Sequence of chain 1.D:
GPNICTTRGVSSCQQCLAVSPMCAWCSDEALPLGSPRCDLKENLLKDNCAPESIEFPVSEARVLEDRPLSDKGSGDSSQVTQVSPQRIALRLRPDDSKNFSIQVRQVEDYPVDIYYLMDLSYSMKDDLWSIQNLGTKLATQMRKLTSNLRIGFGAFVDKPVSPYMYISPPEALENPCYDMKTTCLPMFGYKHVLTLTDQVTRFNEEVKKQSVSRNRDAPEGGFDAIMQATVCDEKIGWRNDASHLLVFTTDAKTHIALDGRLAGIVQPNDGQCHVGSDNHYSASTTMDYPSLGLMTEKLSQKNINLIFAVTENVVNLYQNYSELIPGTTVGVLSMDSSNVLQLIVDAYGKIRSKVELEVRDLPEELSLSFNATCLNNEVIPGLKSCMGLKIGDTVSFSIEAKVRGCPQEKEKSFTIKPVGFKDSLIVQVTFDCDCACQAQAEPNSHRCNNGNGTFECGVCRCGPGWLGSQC

A small-molecule ligand and the protein it binds are described below.
Small molecule (SMILES): CC(=O)N[C@@H]1[C@@H](O)[C@H](O)[C@@H](CO)O[C@H]1O

Binding-site contacts:
Ligand atom O7 contacts residue PHE100 of chain 1.D at 3.9 Å.
Ligand atom C3 contacts residue ASN99 of chain 1.D at 3.7 Å.
Ligand atom O7 contacts residue SER101 of chain 1.D at 3.3 Å (h-bond).
Ligand atom C8 contacts residue ASN99 of chain 1.D at 3.4 Å.
Ligand atom C6 contacts residue NAG2 of chain 1.N at 3.6 Å.
Ligand atom C7 contacts residue PHE100 of chain 1.D at 3.8 Å (hydrophobic).
Ligand atom O6 contacts residue NAG2 of chain 1.N at 2.6 Å (h-bond).
Ligand atom N2 contacts residue ASN99 of chain 1.D at 3.0 Å (h-bond).
Ligand atom C4 contacts residue ASN99 of chain 1.D at 3.9 Å.
Ligand atom O7 contacts residue ASN99 of chain 1.D at 4.1 Å.
Ligand atom C1 contacts residue ASN99 of chain 1.D at 1.4 Å.
Ligand atom C5 contacts residue ASN99 of chain 1.D at 3.3 Å.
Ligand atom C8 contacts residue PHE100 of chain 1.D at 3.8 Å (hydrophobic).
Ligand atom O5 contacts residue ASN99 of chain 1.D at 1.9 Å (h-bond).
Ligand atom O6 contacts residue ASN99 of chain 1.D at 4.0 Å.
Ligand atom C8 contacts residue LYS98 of chain 1.D at 4.3 Å.
Ligand atom C1 contacts residue LYS98 of chain 1.D at 4.1 Å.
Ligand atom C6 contacts residue ASN99 of chain 1.D at 4.3 Å.
Ligand atom C7 contacts residue SER101 of chain 1.D at 4.4 Å.
Ligand atom C2 contacts residue LYS98 of chain 1.D at 4.5 Å.
Ligand atom C7 contacts residue LYS98 of chain 1.D at 4.5 Å.
Ligand atom C2 contacts residue ASN99 of chain 1.D at 2.4 Å.
Ligand atom C8 contacts residue ALA61 of chain 1.D at 4.5 Å (hydrophobic).
Ligand atom C7 contacts residue ASN99 of chain 1.D at 3.3 Å.
Ligand atom N2 contacts residue LYS98 of chain 1.D at 3.7 Å.
Ligand atom N2 contacts residue PHE100 of chain 1.D at 4.4 Å.